Binding-site contacts:
Ligand atom O1A contacts residue ASN564 of chain 1.F at 2.8 Å (h-bond).
Ligand atom N2 contacts residue GLY568 of chain 1.F at 4.0 Å.
Ligand atom PA contacts residue LYS560 of chain 1.F at 3.5 Å.
Ligand atom O3' contacts residue PRO417 of chain 1.F at 3.8 Å.
Ligand atom O3' contacts residue TYR416 of chain 1.F at 2.8 Å (h-bond).
Ligand atom O2A contacts residue LYS560 of chain 1.F at 2.7 Å (salt-bridge).
Ligand atom O1B contacts residue CA1 of chain 1.U at 2.9 Å.
Ligand atom O3' contacts residue LEU415 of chain 1.F at 3.3 Å (h-bond).
Ligand atom O1G contacts residue CA1 of chain 1.U at 3.4 Å.
Ligand atom C3' contacts residue ASN564 of chain 1.F at 3.9 Å.
Ligand atom PG contacts residue CA1 of chain 1.U at 3.7 Å.
Ligand atom C2' contacts residue TYR416 of chain 1.F at 3.7 Å (hydrophobic).
Ligand atom C4 contacts residue ASN564 of chain 1.F at 4.0 Å.
Ligand atom O3' contacts residue SER414 of chain 1.F at 4.0 Å.
Ligand atom C5' contacts residue ASP623 of chain 1.F at 3.6 Å.
Ligand atom O1A contacts residue LYS560 of chain 1.F at 3.1 Å.
Ligand atom C8 contacts residue ASN564 of chain 1.F at 3.7 Å.
Ligand atom O3B contacts residue LYS560 of chain 1.F at 3.0 Å (salt-bridge).
Ligand atom N3 contacts residue ASN564 of chain 1.F at 4.0 Å.
Ligand atom PG contacts residue LYS560 of chain 1.F at 3.2 Å.
Ligand atom O5' contacts residue ASP623 of chain 1.F at 4.1 Å.
Ligand atom O3B contacts residue CA1 of chain 1.U at 2.5 Å.
Ligand atom N3A contacts residue LYS560 of chain 1.F at 3.8 Å.
Ligand atom O3G contacts residue SO41 of chain 1.T at 3.5 Å (h-bond).
Ligand atom PA contacts residue CA1 of chain 1.U at 3.8 Å.
Ligand atom N2 contacts residue ASN564 of chain 1.F at 3.2 Å (h-bond).
Ligand atom C2' contacts residue ASN564 of chain 1.F at 4.0 Å.
Ligand atom O3G contacts residue ARG482 of chain 1.F at 3.7 Å.
Ligand atom C2 contacts residue ASN564 of chain 1.F at 3.6 Å.
Ligand atom PB contacts residue CA1 of chain 1.U at 3.3 Å.
Ligand atom O3' contacts residue ASN564 of chain 1.F at 4.0 Å.
Ligand atom O4' contacts residue THR622 of chain 1.F at 3.5 Å.
Ligand atom N7 contacts residue ASN564 of chain 1.F at 3.6 Å (h-bond).
Ligand atom C4' contacts residue THR622 of chain 1.F at 3.7 Å.
Ligand atom O2A contacts residue CA1 of chain 1.U at 2.7 Å.
Ligand atom N9 contacts residue ASN564 of chain 1.F at 4.0 Å.
Ligand atom PA contacts residue ASN564 of chain 1.F at 4.0 Å.
Ligand atom O3G contacts residue LYS560 of chain 1.F at 2.2 Å (salt-bridge).
Ligand atom C5 contacts residue ASN564 of chain 1.F at 3.8 Å.
Ligand atom O2A contacts residue ASP623 of chain 1.F at 3.6 Å (salt-bridge).

Sequence of chain 1.F:
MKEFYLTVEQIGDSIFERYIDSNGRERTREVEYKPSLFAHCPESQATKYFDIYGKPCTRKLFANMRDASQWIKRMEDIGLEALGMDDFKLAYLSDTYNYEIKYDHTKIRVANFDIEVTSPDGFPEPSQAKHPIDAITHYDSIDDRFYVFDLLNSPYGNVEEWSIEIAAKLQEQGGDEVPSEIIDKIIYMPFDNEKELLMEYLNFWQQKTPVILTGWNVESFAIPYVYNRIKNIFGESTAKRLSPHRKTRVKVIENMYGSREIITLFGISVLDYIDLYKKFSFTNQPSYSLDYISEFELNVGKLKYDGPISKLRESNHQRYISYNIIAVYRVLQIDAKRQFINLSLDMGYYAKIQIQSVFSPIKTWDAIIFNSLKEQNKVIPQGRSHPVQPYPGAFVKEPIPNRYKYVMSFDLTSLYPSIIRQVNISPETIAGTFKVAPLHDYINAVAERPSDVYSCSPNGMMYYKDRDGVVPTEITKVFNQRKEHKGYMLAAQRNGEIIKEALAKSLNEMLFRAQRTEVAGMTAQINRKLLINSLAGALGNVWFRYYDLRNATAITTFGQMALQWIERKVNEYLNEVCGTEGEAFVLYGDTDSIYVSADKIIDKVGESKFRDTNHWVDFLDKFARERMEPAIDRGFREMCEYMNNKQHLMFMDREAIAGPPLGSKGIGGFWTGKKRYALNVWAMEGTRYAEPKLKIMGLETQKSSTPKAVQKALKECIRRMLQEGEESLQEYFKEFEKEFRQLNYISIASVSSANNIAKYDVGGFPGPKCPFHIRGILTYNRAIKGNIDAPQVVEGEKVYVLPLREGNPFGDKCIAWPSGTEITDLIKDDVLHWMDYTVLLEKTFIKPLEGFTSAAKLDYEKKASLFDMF

This protein binds this small molecule.
Small molecule (SMILES): Nc1nc2c(ncn2[C@H]2C[C@H](O)[C@@H](CO[P](=O)(O)N[P](=O)(O)OP(=O)(O)O)O2)c(=O)[nH]1